The small molecule below binds the protein below.
Small molecule (SMILES): CC(=O)N[C@@H]1[C@@H](O)[C@H](O)[C@@H](CO)O[C@H]1O

Sequence of chain 1.H:
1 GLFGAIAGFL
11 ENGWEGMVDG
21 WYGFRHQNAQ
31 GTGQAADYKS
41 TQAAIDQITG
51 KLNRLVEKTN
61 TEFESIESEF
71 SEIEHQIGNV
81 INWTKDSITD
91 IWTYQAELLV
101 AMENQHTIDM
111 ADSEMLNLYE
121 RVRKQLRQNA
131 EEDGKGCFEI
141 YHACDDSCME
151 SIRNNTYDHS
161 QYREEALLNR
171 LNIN

Sequence of chain 1.G:
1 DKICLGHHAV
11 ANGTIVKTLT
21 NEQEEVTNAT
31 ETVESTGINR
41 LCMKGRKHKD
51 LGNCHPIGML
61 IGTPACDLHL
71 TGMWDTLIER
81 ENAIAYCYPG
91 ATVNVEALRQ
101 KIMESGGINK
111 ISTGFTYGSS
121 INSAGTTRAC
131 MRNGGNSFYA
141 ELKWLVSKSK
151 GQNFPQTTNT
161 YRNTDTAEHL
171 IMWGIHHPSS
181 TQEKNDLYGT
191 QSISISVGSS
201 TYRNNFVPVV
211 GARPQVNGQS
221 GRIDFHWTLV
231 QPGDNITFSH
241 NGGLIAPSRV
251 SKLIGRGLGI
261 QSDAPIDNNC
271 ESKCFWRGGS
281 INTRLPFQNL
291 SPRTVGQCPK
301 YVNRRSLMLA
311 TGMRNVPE

Sequence of chain 1.L:
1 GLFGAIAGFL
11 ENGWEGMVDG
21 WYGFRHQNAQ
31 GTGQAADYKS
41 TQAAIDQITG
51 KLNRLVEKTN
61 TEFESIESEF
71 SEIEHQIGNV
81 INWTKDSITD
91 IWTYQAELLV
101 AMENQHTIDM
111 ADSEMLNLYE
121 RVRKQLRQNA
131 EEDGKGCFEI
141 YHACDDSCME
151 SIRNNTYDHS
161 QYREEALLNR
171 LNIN

Binding-site contacts:
Ligand atom C7 contacts residue GLY78 of chain 1.L at 4.4 Å.
Ligand atom O7 contacts residue ASN79 of chain 1.L at 2.6 Å (h-bond).
Ligand atom N2 contacts residue ASN82 of chain 1.L at 2.8 Å (h-bond).
Ligand atom C7 contacts residue HIS75 of chain 1.L at 4.3 Å.
Ligand atom O7 contacts residue HIS75 of chain 1.L at 4.2 Å.
Ligand atom O7 contacts residue ASN82 of chain 1.L at 3.6 Å.
Ligand atom N2 contacts residue ASN79 of chain 1.L at 4.1 Å.
Ligand atom C4 contacts residue ASN82 of chain 1.L at 4.2 Å.
Ligand atom C5 contacts residue ASN82 of chain 1.L at 3.7 Å.
Ligand atom C8 contacts residue ASN79 of chain 1.L at 3.2 Å.
Ligand atom C7 contacts residue ASN82 of chain 1.L at 3.4 Å.
Ligand atom C8 contacts residue HIS75 of chain 1.L at 3.4 Å.
Ligand atom O7 contacts residue GLU104 of chain 1.G at 3.0 Å (salt-bridge).
Ligand atom C7 contacts residue ASN79 of chain 1.L at 3.0 Å.
Ligand atom O7 contacts residue GLU64 of chain 1.H at 4.1 Å.
Ligand atom C3 contacts residue ASN82 of chain 1.L at 3.7 Å.
Ligand atom N2 contacts residue GLY78 of chain 1.L at 4.4 Å.
Ligand atom O5 contacts residue ASN82 of chain 1.L at 2.4 Å (h-bond).
Ligand atom C2 contacts residue ASN82 of chain 1.L at 2.3 Å.
Ligand atom C8 contacts residue GLY78 of chain 1.L at 3.8 Å.
Ligand atom C5 contacts residue ARG293 of chain 1.K at 4.2 Å.
Ligand atom C7 contacts residue GLU104 of chain 1.G at 4.1 Å.
Ligand atom C1 contacts residue ASN82 of chain 1.L at 1.4 Å.

Sequence of chain 1.K:
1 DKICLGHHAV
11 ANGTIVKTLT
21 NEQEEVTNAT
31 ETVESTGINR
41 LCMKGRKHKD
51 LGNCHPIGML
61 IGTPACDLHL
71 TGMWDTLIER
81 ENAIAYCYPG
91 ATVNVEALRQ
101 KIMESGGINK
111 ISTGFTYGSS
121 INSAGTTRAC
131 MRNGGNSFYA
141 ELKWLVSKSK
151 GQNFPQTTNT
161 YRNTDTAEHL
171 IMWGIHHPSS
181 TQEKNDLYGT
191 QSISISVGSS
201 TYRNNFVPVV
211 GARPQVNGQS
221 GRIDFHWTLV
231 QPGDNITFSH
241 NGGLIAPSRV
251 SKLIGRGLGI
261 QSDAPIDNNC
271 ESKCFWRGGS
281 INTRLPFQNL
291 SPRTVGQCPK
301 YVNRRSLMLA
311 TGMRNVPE